Sequence of chain 1.D:
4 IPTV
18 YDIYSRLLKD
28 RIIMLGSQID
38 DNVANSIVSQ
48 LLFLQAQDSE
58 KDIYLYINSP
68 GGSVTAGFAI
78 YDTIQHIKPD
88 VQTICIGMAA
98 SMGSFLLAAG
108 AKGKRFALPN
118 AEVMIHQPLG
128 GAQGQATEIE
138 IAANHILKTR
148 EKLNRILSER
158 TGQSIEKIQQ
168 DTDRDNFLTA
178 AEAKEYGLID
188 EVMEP

The protein below binds the small molecule below.
Small molecule (SMILES): CC(C)C[C@H](NC(=O)CNC(=O)c1cc(Cl)ccc1Cl)B(O)O

Binding-site contacts:
Ligand atom C22 contacts residue SER98 of chain 1.D at 3.1 Å.
Ligand atom O8 contacts residue SER70 of chain 1.D at 3.9 Å.
Ligand atom B26 contacts residue SER98 of chain 1.D at 1.4 Å.
Ligand atom N9 contacts residue LEU126 of chain 1.D at 2.6 Å (h-bond).
Ligand atom C2 contacts residue LEU126 of chain 1.D at 3.6 Å (hydrophobic).
Ligand atom B26 contacts residue HIS123 of chain 1.D at 3.5 Å.
Ligand atom O19 contacts residue PRO125 of chain 1.D at 3.0 Å.
Ligand atom O27 contacts residue MET99 of chain 1.D at 2.9 Å (h-bond).
Ligand atom C10 contacts residue LEU126 of chain 1.D at 3.4 Å (hydrophobic).
Ligand atom C24 contacts residue PRO125 of chain 1.D at 3.6 Å (hydrophobic).
Ligand atom B26 contacts residue MET99 of chain 1.D at 3.6 Å.
Ligand atom O27 contacts residue SER98 of chain 1.D at 2.1 Å (h-bond).
Ligand atom C21 contacts residue SER98 of chain 1.D at 2.5 Å.
Ligand atom CL3 contacts residue THR146 of chain 1.D at 3.6 Å.
Ligand atom C21 contacts residue GLY69 of chain 1.D at 3.8 Å.
Ligand atom B26 contacts residue GLY69 of chain 1.D at 3.8 Å.
Ligand atom C24 contacts residue HIS123 of chain 1.D at 3.1 Å.
Ligand atom C18 contacts residue GLY69 of chain 1.D at 3.8 Å.
Ligand atom CL6 contacts residue GLY127 of chain 1.D at 3.6 Å.
Ligand atom C23 contacts residue SER98 of chain 1.D at 3.6 Å.
Ligand atom O8 contacts residue VAL71 of chain 1.D at 3.0 Å (h-bond).
Ligand atom C24 contacts residue SER98 of chain 1.D at 3.3 Å.
Ligand atom C18 contacts residue LEU126 of chain 1.D at 3.7 Å (hydrophobic).
Ligand atom C18 contacts residue VAL71 of chain 1.D at 3.8 Å (hydrophobic).
Ligand atom C1 contacts residue LEU126 of chain 1.D at 3.5 Å (hydrophobic).
Ligand atom O27 contacts residue GLY68 of chain 1.D at 3.3 Å.
Ligand atom O28 contacts residue SER98 of chain 1.D at 2.1 Å (h-bond).
Ligand atom O28 contacts residue HIS123 of chain 1.D at 3.2 Å (h-bond).
Ligand atom C7 contacts residue LEU126 of chain 1.D at 3.6 Å (hydrophobic).
Ligand atom CL6 contacts residue GLY128 of chain 1.D at 3.2 Å.
Ligand atom C22 contacts residue VAL71 of chain 1.D at 3.6 Å (hydrophobic).
Ligand atom C6 contacts residue GLY127 of chain 1.D at 3.8 Å.
Ligand atom N20 contacts residue GLY69 of chain 1.D at 3.0 Å (h-bond).
Ligand atom C25 contacts residue MET99 of chain 1.D at 3.7 Å (hydrophobic).
Ligand atom N20 contacts residue SER98 of chain 1.D at 3.8 Å.
Ligand atom C24 contacts residue GLN124 of chain 1.D at 3.4 Å.
Ligand atom O19 contacts residue VAL71 of chain 1.D at 3.9 Å.
Ligand atom C10 contacts residue GLY69 of chain 1.D at 3.7 Å.
Ligand atom O27 contacts residue GLY69 of chain 1.D at 2.9 Å (h-bond).
Ligand atom O19 contacts residue LEU126 of chain 1.D at 2.7 Å (h-bond).